Binding-site contacts:
Ligand atom N contacts residue TRP140 of chain 1.A at 3.5 Å (h-bond).
Ligand atom C contacts residue GLY159 of chain 1.A at 4.0 Å.
Ligand atom CA contacts residue HIS148 of chain 1.A at 3.6 Å.
Ligand atom OE1 contacts residue PRO89 of chain 1.A at 4.1 Å.
Ligand atom CA contacts residue ASP150 of chain 1.A at 3.8 Å.
Ligand atom OG contacts residue ASP151 of chain 1.A at 2.2 Å (salt-bridge).
Ligand atom CA contacts residue GLY159 of chain 1.A at 3.7 Å.
Ligand atom C contacts residue TRP140 of chain 1.A at 3.6 Å (hydrophobic).
Ligand atom OD1 contacts residue TRP140 of chain 1.A at 3.9 Å.
Ligand atom CB contacts residue ASP150 of chain 1.A at 3.0 Å.
Ligand atom OD2 contacts residue ARG136 of chain 1.A at 2.9 Å (salt-bridge).
Ligand atom O contacts residue TYR122 of chain 1.A at 3.5 Å.
Ligand atom CG contacts residue ARG136 of chain 1.A at 3.3 Å.
Ligand atom OD1 contacts residue ARG136 of chain 1.A at 2.8 Å (salt-bridge).
Ligand atom OD1 contacts residue LYS90 of chain 1.A at 3.8 Å.
Ligand atom O contacts residue HIS148 of chain 1.A at 3.3 Å (h-bond).
Ligand atom N contacts residue TYR122 of chain 1.A at 3.7 Å.
Ligand atom N contacts residue GLY159 of chain 1.A at 3.2 Å (h-bond).
Ligand atom C contacts residue PHE155 of chain 1.A at 3.8 Å (hydrophobic).
Ligand atom O contacts residue TRP140 of chain 1.A at 2.6 Å (h-bond).
Ligand atom OG contacts residue ASP150 of chain 1.A at 3.1 Å (salt-bridge).
Ligand atom O contacts residue GLN212 of chain 1.A at 3.2 Å (h-bond).
Ligand atom OE1 contacts residue GLN212 of chain 1.A at 4.1 Å.
Ligand atom OG contacts residue HIS148 of chain 1.A at 4.0 Å.
Ligand atom CA contacts residue TYR122 of chain 1.A at 3.5 Å (hydrophobic).
Ligand atom N contacts residue GLN212 of chain 1.A at 3.1 Å (h-bond).
Ligand atom CB contacts residue GLY159 of chain 1.A at 3.6 Å.
Ligand atom OE2 contacts residue TYR122 of chain 1.A at 2.7 Å (h-bond).
Ligand atom OE1 contacts residue TYR122 of chain 1.A at 4.2 Å.
Ligand atom OG contacts residue PHE155 of chain 1.A at 3.8 Å.
Ligand atom O contacts residue LEU137 of chain 1.A at 3.8 Å.
Ligand atom C contacts residue TYR122 of chain 1.A at 3.8 Å (hydrophobic).
Ligand atom CA contacts residue TRP140 of chain 1.A at 3.7 Å (hydrophobic).
Ligand atom CD contacts residue TYR122 of chain 1.A at 3.5 Å (hydrophobic).
Ligand atom CB contacts residue GLY159 of chain 1.A at 4.2 Å.
Ligand atom CB contacts residue HIS148 of chain 1.A at 3.1 Å.
Ligand atom C contacts residue HIS148 of chain 1.A at 3.8 Å.
Ligand atom N contacts residue ASP150 of chain 1.A at 3.4 Å (salt-bridge).
Ligand atom CB contacts residue ASP151 of chain 1.A at 3.5 Å.
Ligand atom O contacts residue PHE155 of chain 1.A at 3.3 Å.

Sequence of chain 1.A:
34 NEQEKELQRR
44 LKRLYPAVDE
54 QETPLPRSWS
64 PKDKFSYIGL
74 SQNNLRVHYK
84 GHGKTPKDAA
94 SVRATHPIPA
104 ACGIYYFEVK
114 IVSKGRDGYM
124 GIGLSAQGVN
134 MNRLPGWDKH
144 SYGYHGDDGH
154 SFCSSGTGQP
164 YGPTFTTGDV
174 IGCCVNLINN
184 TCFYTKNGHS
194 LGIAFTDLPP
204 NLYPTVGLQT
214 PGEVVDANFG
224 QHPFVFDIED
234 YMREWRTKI

A small-molecule ligand and the protein it binds are described below.
Small molecule (SMILES): NC(=O)CC[C@@H](C=O)NC(=O)[C@H](CO)NC(=O)[C@H](CC(=O)O)NC(=O)[C@H](CO)NC(=O)[C@H](CO)NC(=O)[C@@H](N)CCC(=O)O